Sequence of chain 1.C:
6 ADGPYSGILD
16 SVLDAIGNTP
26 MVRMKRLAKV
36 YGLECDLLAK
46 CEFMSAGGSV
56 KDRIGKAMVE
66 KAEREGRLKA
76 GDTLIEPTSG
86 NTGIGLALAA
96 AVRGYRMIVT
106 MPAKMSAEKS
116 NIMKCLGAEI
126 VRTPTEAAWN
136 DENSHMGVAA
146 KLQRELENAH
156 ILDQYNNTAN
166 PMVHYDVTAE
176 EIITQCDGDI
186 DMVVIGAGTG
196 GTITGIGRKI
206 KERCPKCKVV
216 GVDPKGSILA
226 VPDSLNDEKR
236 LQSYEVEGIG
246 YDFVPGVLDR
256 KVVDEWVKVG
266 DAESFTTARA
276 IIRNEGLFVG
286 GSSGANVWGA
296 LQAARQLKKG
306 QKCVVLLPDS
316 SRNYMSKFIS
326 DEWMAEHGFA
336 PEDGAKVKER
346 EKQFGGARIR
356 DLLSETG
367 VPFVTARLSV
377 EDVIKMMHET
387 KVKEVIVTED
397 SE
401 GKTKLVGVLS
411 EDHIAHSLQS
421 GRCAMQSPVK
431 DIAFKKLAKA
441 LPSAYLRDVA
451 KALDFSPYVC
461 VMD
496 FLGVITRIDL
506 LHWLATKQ

A protein and the small-molecule ligand that binds it are described below.
Small molecule (SMILES): C=C(NCc1c(COP(=O)(O)O)cnc(C)c1O)C(=O)O

Binding-site contacts:
Ligand atom O contacts residue ASN86 of chain 1.C at 3.5 Å (h-bond).
Ligand atom OXT contacts residue GLN159 of chain 1.C at 2.2 Å (h-bond).
Ligand atom N contacts residue SER84 of chain 1.C at 3.1 Å (h-bond).
Ligand atom N1 contacts residue SER287 of chain 1.C at 2.8 Å (h-bond).
Ligand atom C5A contacts residue GLY193 of chain 1.C at 3.3 Å.
Ligand atom CB contacts residue TYR246 of chain 1.C at 3.3 Å (hydrophobic).
Ligand atom C2A contacts residue ASP314 of chain 1.C at 3.4 Å.
Ligand atom C2A contacts residue SER287 of chain 1.C at 3.1 Å.
Ligand atom OP2 contacts residue THR194 of chain 1.C at 2.2 Å (h-bond).
Ligand atom O contacts residue SER84 of chain 1.C at 3.3 Å (h-bond).
Ligand atom CB contacts residue THR194 of chain 1.C at 3.3 Å.
Ligand atom N contacts residue GLY243 of chain 1.C at 3.4 Å (h-bond).
Ligand atom C contacts residue THR83 of chain 1.C at 3.2 Å.
Ligand atom C2 contacts residue SER287 of chain 1.C at 3.4 Å.
Ligand atom N1 contacts residue PRO313 of chain 1.C at 3.0 Å.
Ligand atom C3 contacts residue GLY243 of chain 1.C at 3.4 Å.
Ligand atom OP2 contacts residue LYS56 of chain 1.C at 3.0 Å (salt-bridge).
Ligand atom C4 contacts residue GLY243 of chain 1.C at 3.1 Å.
Ligand atom P contacts residue LYS56 of chain 1.C at 3.4 Å.
Ligand atom OXT contacts residue THR87 of chain 1.C at 3.3 Å.
Ligand atom O contacts residue THR83 of chain 1.C at 3.1 Å (h-bond).
Ligand atom OP1 contacts residue GLY195 of chain 1.C at 3.1 Å (h-bond).
Ligand atom C4A contacts residue GLY243 of chain 1.C at 3.2 Å.
Ligand atom OP1 contacts residue THR197 of chain 1.C at 3.4 Å.
Ligand atom C2A contacts residue ASN86 of chain 1.C at 3.3 Å.
Ligand atom O contacts residue THR87 of chain 1.C at 2.8 Å (h-bond).
Ligand atom OXT contacts residue THR83 of chain 1.C at 2.7 Å (h-bond).
Ligand atom OP3 contacts residue THR197 of chain 1.C at 3.3 Å (h-bond).
Ligand atom OXT contacts residue SER84 of chain 1.C at 3.4 Å (h-bond).
Ligand atom P contacts residue THR194 of chain 1.C at 3.3 Å.
Ligand atom O3A contacts residue ASN86 of chain 1.C at 2.8 Å (h-bond).
Ligand atom CA contacts residue SER84 of chain 1.C at 3.0 Å.
Ligand atom C contacts residue SER84 of chain 1.C at 3.1 Å.
Ligand atom C5 contacts residue GLY243 of chain 1.C at 3.3 Å.
Ligand atom C contacts residue GLN159 of chain 1.C at 3.4 Å.
Ligand atom OP2 contacts residue GLY195 of chain 1.C at 3.4 Å (h-bond).
Ligand atom OP1 contacts residue GLY193 of chain 1.C at 3.3 Å (h-bond).
Ligand atom OP2 contacts residue GLY193 of chain 1.C at 3.4 Å.
Ligand atom OP3 contacts residue THR194 of chain 1.C at 3.4 Å (h-bond).
Ligand atom OP3 contacts residue LYS56 of chain 1.C at 2.8 Å (salt-bridge).